Sequence of chain 1.A:
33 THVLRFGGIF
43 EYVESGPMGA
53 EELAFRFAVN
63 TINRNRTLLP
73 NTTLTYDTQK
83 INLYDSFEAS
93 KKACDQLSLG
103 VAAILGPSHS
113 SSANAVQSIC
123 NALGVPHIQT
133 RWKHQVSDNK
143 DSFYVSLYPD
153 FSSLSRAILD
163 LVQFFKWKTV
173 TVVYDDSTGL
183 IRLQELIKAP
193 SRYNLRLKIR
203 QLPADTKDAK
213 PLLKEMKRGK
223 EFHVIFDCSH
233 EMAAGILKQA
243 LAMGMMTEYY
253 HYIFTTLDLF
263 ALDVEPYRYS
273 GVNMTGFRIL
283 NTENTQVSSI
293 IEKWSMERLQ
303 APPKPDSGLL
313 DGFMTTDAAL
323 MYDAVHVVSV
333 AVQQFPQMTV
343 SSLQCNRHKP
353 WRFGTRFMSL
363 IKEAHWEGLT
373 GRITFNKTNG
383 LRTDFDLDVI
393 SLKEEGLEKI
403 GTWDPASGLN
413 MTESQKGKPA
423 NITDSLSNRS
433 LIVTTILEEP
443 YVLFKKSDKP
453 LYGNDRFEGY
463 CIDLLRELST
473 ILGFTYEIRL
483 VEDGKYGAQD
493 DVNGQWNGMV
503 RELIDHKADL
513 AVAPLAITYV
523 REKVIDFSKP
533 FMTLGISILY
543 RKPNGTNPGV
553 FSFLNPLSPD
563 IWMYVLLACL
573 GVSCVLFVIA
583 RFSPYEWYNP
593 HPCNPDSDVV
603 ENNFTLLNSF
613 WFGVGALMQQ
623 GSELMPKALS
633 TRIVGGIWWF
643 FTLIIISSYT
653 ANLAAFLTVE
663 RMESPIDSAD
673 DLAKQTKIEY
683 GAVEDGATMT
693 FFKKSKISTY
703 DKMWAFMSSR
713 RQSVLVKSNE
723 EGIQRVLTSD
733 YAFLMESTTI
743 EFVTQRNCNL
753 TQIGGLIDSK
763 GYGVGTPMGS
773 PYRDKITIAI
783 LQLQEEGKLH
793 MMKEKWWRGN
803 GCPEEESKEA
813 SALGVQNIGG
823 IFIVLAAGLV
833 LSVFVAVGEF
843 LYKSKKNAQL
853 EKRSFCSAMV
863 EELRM

A small-molecule ligand and the protein it binds are described below.
Small molecule (SMILES): CC(=O)N[C@@H]1[C@@H](O)[C@H](O)[C@@H](CO)O[C@H]1O

Binding-site contacts:
Ligand atom O5 contacts residue ASN423 of chain 1.A at 2.4 Å (h-bond).
Ligand atom O6 contacts residue ASP426 of chain 1.A at 2.9 Å (salt-bridge).
Ligand atom C1 contacts residue ASN423 of chain 1.A at 1.4 Å.
Ligand atom C5 contacts residue ASN423 of chain 1.A at 3.7 Å.
Ligand atom C1 contacts residue THR425 of chain 1.A at 4.2 Å.
Ligand atom C3 contacts residue THR425 of chain 1.A at 4.1 Å.
Ligand atom O5 contacts residue ASP426 of chain 1.A at 4.0 Å.
Ligand atom C2 contacts residue THR425 of chain 1.A at 4.4 Å.
Ligand atom O6 contacts residue ILE473 of chain 1.A at 3.1 Å (h-bond).
Ligand atom O7 contacts residue ASN423 of chain 1.A at 3.5 Å (h-bond).
Ligand atom O6 contacts residue LEU428 of chain 1.A at 3.3 Å.
Ligand atom C8 contacts residue THR425 of chain 1.A at 4.4 Å.
Ligand atom C6 contacts residue LEU428 of chain 1.A at 4.2 Å (hydrophobic).
Ligand atom C8 contacts residue ASN423 of chain 1.A at 3.8 Å.
Ligand atom N2 contacts residue ASN423 of chain 1.A at 3.0 Å (h-bond).
Ligand atom C2 contacts residue ASN423 of chain 1.A at 2.5 Å.
Ligand atom C5 contacts residue ASP426 of chain 1.A at 4.0 Å.
Ligand atom N2 contacts residue THR425 of chain 1.A at 3.9 Å.
Ligand atom C8 contacts residue ALA422 of chain 1.A at 3.9 Å (hydrophobic).
Ligand atom C6 contacts residue ILE473 of chain 1.A at 4.4 Å (hydrophobic).
Ligand atom C6 contacts residue ASP426 of chain 1.A at 4.2 Å.
Ligand atom C3 contacts residue ASN423 of chain 1.A at 3.8 Å.
Ligand atom C1 contacts residue ASP426 of chain 1.A at 3.9 Å.
Ligand atom C7 contacts residue ASN423 of chain 1.A at 3.3 Å.
Ligand atom C4 contacts residue ASN423 of chain 1.A at 4.2 Å.